Binding-site contacts:
Ligand atom O5 contacts residue CYS216 of chain 1.A at 4.4 Å.
Ligand atom C7 contacts residue LYS190 of chain 1.A at 4.2 Å.
Ligand atom C7 contacts residue ASN108 of chain 1.A at 4.3 Å.
Ligand atom C3 contacts residue ASN215 of chain 1.A at 3.9 Å.
Ligand atom N2 contacts residue ASN108 of chain 1.A at 3.4 Å (h-bond).
Ligand atom C2 contacts residue ASN108 of chain 1.A at 4.0 Å.
Ligand atom C2 contacts residue ASN215 of chain 1.A at 2.6 Å.
Ligand atom C8 contacts residue LYS190 of chain 1.A at 3.7 Å.
Ligand atom C5 contacts residue CYS216 of chain 1.A at 4.4 Å (hydrophobic).
Ligand atom O5 contacts residue VAL226 of chain 1.A at 4.1 Å.
Ligand atom O7 contacts residue ASN215 of chain 1.A at 3.6 Å.
Ligand atom C6 contacts residue SER217 of chain 1.A at 4.1 Å.
Ligand atom C8 contacts residue ASN108 of chain 1.A at 3.8 Å.
Ligand atom C8 contacts residue ASN215 of chain 1.A at 4.4 Å.
Ligand atom C4 contacts residue ASN215 of chain 1.A at 4.4 Å.
Ligand atom O5 contacts residue ASN215 of chain 1.A at 2.5 Å (h-bond).
Ligand atom C1 contacts residue ASN215 of chain 1.A at 1.4 Å.
Ligand atom C5 contacts residue ASN215 of chain 1.A at 3.7 Å.
Ligand atom N2 contacts residue ASN215 of chain 1.A at 2.9 Å (h-bond).
Ligand atom O7 contacts residue LYS190 of chain 1.A at 3.7 Å.
Ligand atom C7 contacts residue ASN215 of chain 1.A at 3.4 Å.

The small molecule below binds the protein below.
Small molecule (SMILES): CC(=O)N[C@@H]1[C@@H](O)[C@H](O)[C@@H](CO)O[C@H]1O

Sequence of chain 1.A:
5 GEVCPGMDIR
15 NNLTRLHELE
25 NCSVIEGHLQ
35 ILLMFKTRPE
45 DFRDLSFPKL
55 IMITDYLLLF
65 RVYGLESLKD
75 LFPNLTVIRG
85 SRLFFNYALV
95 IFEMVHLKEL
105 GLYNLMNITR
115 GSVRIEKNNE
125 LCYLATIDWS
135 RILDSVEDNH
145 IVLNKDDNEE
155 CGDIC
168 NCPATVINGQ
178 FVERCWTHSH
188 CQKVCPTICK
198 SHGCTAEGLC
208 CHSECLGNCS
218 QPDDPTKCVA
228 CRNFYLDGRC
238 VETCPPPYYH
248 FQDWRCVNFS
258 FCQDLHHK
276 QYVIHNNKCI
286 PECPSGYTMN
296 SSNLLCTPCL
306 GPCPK